A protein and the small-molecule ligand that binds it are described below.
Small molecule (SMILES): OC[C@H]1O[C@H](O[C@H]2[C@@H](O)[C@H](O)[C@@H](CO)O[C@@H]2O)[C@@H](O)[C@@H](O)[C@@H]1O

Binding-site contacts:
Ligand atom O5 contacts residue GLN218 of chain 4.A at 3.1 Å (h-bond).
Ligand atom C6 contacts residue ALA85 of chain 4.A at 3.7 Å (hydrophobic).
Ligand atom C1 contacts residue GLN218 of chain 4.A at 3.0 Å.
Ligand atom C4 contacts residue ASN133 of chain 4.A at 3.9 Å.
Ligand atom O5 contacts residue TYR131 of chain 4.A at 2.8 Å (h-bond).
Ligand atom O2 contacts residue GLY217 of chain 4.A at 3.6 Å.
Ligand atom C4 contacts residue ASP86 of chain 4.A at 3.3 Å.
Ligand atom O6 contacts residue GLN218 of chain 4.A at 3.0 Å (h-bond).
Ligand atom O3 contacts residue GLY105 of chain 4.A at 3.6 Å.
Ligand atom O5 contacts residue GLY217 of chain 4.A at 4.1 Å.
Ligand atom O1 contacts residue GLN218 of chain 4.A at 2.5 Å (h-bond).
Ligand atom C6 contacts residue TYR219 of chain 4.A at 3.8 Å (hydrophobic).
Ligand atom C5 contacts residue TYR131 of chain 4.A at 3.6 Å (hydrophobic).
Ligand atom C5 contacts residue ASP86 of chain 4.A at 4.0 Å.
Ligand atom C2 contacts residue GLN218 of chain 4.A at 3.3 Å.
Ligand atom O4 contacts residue ARG106 of chain 4.A at 3.4 Å (salt-bridge).
Ligand atom O6 contacts residue TYR131 of chain 4.A at 2.9 Å (h-bond).
Ligand atom O1 contacts residue TYR131 of chain 4.A at 3.5 Å (h-bond).
Ligand atom C5 contacts residue GLN218 of chain 4.A at 4.0 Å.
Ligand atom O4 contacts residue GLY105 of chain 4.A at 4.2 Å.
Ligand atom O6 contacts residue TYR219 of chain 4.A at 3.2 Å (h-bond).
Ligand atom O3 contacts residue ARG106 of chain 4.A at 2.8 Å (salt-bridge).
Ligand atom C3 contacts residue GLN218 of chain 4.A at 4.3 Å.
Ligand atom C6 contacts residue GLN218 of chain 4.A at 3.8 Å.
Ligand atom O6 contacts residue ASP86 of chain 4.A at 2.8 Å (salt-bridge).
Ligand atom C3 contacts residue ASN133 of chain 4.A at 4.1 Å.
Ligand atom C4 contacts residue ARG106 of chain 4.A at 3.8 Å.
Ligand atom O4 contacts residue TYR131 of chain 4.A at 3.7 Å.
Ligand atom C6 contacts residue TYR131 of chain 4.A at 3.6 Å (hydrophobic).
Ligand atom O1 contacts residue TYR219 of chain 4.A at 3.9 Å.
Ligand atom C3 contacts residue ARG106 of chain 4.A at 3.9 Å.
Ligand atom O4 contacts residue ASP86 of chain 4.A at 2.5 Å (salt-bridge).
Ligand atom C1 contacts residue TYR131 of chain 4.A at 3.5 Å (hydrophobic).
Ligand atom O6 contacts residue ALA85 of chain 4.A at 3.2 Å.
Ligand atom O2 contacts residue GLN218 of chain 4.A at 3.7 Å.
Ligand atom O6 contacts residue GLY217 of chain 4.A at 3.2 Å.
Ligand atom C4 contacts residue GLY105 of chain 4.A at 4.3 Å.
Ligand atom C1 contacts residue TYR219 of chain 4.A at 4.3 Å (hydrophobic).
Ligand atom C6 contacts residue ASP86 of chain 4.A at 3.6 Å.
Ligand atom O4 contacts residue ASN133 of chain 4.A at 2.8 Å (h-bond).

Sequence of chain 4.A:
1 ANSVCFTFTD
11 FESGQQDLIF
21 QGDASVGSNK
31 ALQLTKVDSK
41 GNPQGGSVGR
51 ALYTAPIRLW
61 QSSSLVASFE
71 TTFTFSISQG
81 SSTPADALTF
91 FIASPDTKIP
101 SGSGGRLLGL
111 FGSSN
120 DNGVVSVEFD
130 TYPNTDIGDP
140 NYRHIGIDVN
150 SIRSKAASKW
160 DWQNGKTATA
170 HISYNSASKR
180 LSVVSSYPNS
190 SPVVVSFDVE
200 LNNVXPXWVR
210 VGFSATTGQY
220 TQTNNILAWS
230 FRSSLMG